Sequence of chain 1.H:
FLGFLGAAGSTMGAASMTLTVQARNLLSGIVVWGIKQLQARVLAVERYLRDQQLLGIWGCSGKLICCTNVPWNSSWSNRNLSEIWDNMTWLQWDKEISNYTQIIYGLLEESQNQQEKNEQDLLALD

Sequence of chain 1.G:
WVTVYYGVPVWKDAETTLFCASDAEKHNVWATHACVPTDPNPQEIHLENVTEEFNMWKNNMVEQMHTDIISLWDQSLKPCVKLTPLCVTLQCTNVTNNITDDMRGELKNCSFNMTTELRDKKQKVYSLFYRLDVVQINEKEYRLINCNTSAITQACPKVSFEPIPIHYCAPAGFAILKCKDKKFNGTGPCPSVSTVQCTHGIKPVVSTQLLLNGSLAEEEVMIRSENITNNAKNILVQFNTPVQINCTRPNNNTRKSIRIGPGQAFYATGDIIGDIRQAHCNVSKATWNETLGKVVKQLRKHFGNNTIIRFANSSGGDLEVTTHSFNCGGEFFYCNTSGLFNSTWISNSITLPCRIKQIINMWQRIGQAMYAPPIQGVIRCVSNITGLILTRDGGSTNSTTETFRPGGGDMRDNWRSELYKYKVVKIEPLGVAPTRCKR

A protein and the small-molecule ligand that binds it are described below.
Small molecule (SMILES): CC(=O)N[C@H]1[C@H](O[C@H]2[C@H](O)[C@@H](NC(C)=O)CO[C@@H]2CO)O[C@H](CO)[C@@H](O)[C@@H]1O

Binding-site contacts:
Ligand atom O7 contacts residue GLY16 of chain 1.H at 3.5 Å (h-bond).
Ligand atom C8 contacts residue SER17 of chain 1.H at 3.5 Å.
Ligand atom C2 contacts residue GLY16 of chain 1.H at 4.5 Å.
Ligand atom C1 contacts residue ASN93 of chain 1.G at 1.5 Å.
Ligand atom C7 contacts residue SER17 of chain 1.H at 3.7 Å.
Ligand atom N2 contacts residue GLY16 of chain 1.H at 4.2 Å.
Ligand atom C8 contacts residue ASN93 of chain 1.G at 4.3 Å.
Ligand atom C5 contacts residue ASN93 of chain 1.G at 3.7 Å.
Ligand atom C3 contacts residue ASN93 of chain 1.G at 3.7 Å.
Ligand atom C8 contacts residue GLU92 of chain 1.G at 3.7 Å.
Ligand atom C2 contacts residue ASN93 of chain 1.G at 2.4 Å.
Ligand atom O5 contacts residue ASN93 of chain 1.G at 2.4 Å (h-bond).
Ligand atom C7 contacts residue ASN93 of chain 1.G at 3.6 Å.
Ligand atom C4 contacts residue ASN93 of chain 1.G at 4.2 Å.
Ligand atom C7 contacts residue GLY16 of chain 1.H at 3.6 Å.
Ligand atom O7 contacts residue SER17 of chain 1.H at 3.0 Å (h-bond).
Ligand atom O7 contacts residue ASN93 of chain 1.G at 4.2 Å.
Ligand atom N2 contacts residue ASN93 of chain 1.G at 2.7 Å (h-bond).
Ligand atom C8 contacts residue GLY16 of chain 1.H at 3.9 Å.